Binding-site contacts:
Ligand atom C5 contacts residue ALA118 of chain 20.A at 3.6 Å (hydrophobic).
Ligand atom C4 contacts residue ALA118 of chain 20.A at 4.0 Å (hydrophobic).
Ligand atom O1B contacts residue ARG129 of chain 20.A at 3.9 Å.
Ligand atom O9 contacts residue GLN120 of chain 20.A at 3.5 Å (h-bond).
Ligand atom C8 contacts residue ALA118 of chain 20.A at 4.3 Å (hydrophobic).
Ligand atom N5 contacts residue ALA118 of chain 20.A at 2.8 Å (h-bond).
Ligand atom O9 contacts residue THR42 of chain 16.A at 4.0 Å.
Ligand atom C10 contacts residue ALA118 of chain 20.A at 3.8 Å (hydrophobic).
Ligand atom C10 contacts residue GLN65 of chain 16.A at 4.5 Å.
Ligand atom O1A contacts residue ARG129 of chain 20.A at 3.3 Å (salt-bridge).
Ligand atom C8 contacts residue GLN120 of chain 20.A at 4.1 Å.
Ligand atom C1 contacts residue ARG129 of chain 20.A at 4.0 Å.
Ligand atom O8 contacts residue TRP119 of chain 20.A at 3.8 Å.
Ligand atom C11 contacts residue ALA118 of chain 20.A at 3.9 Å (hydrophobic).
Ligand atom C10 contacts residue ALA64 of chain 16.A at 4.5 Å (hydrophobic).
Ligand atom C7 contacts residue ALA118 of chain 20.A at 3.6 Å (hydrophobic).
Ligand atom O8 contacts residue ALA118 of chain 20.A at 3.8 Å.
Ligand atom C11 contacts residue TRP119 of chain 20.A at 4.4 Å (hydrophobic).
Ligand atom C11 contacts residue GLN132 of chain 20.A at 4.3 Å.
Ligand atom C9 contacts residue TRP119 of chain 20.A at 4.3 Å (hydrophobic).
Ligand atom O1A contacts residue ALA118 of chain 20.A at 4.5 Å.
Ligand atom C11 contacts residue GLN65 of chain 16.A at 3.7 Å.
Ligand atom C6 contacts residue ALA118 of chain 20.A at 3.4 Å (hydrophobic).
Ligand atom O10 contacts residue ALA64 of chain 16.A at 3.8 Å.
Ligand atom O8 contacts residue GLN120 of chain 20.A at 2.8 Å (h-bond).
Ligand atom O10 contacts residue GLN65 of chain 16.A at 4.0 Å.

Sequence of chain 20.A:
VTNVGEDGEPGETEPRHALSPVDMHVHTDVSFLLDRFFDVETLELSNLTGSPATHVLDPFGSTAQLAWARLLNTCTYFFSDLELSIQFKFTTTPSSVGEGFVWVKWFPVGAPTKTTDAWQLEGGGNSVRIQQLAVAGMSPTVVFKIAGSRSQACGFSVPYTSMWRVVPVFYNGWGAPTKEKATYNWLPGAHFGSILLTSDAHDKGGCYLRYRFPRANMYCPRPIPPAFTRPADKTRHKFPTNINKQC

The protein below binds the small molecule below.
Small molecule (SMILES): CC(=O)N[C@H]1[C@H]([C@H](O)[C@H](O)CO)O[C@@](O[C@H]2[C@@H](O)[C@@H](CO)O[C@@H](O[C@H]3[C@H](O)[C@@H](O)[C@@H](O)O[C@@H]3CO)[C@@H]2O)(C(=O)O)C[C@@H]1O

Sequence of chain 16.A:
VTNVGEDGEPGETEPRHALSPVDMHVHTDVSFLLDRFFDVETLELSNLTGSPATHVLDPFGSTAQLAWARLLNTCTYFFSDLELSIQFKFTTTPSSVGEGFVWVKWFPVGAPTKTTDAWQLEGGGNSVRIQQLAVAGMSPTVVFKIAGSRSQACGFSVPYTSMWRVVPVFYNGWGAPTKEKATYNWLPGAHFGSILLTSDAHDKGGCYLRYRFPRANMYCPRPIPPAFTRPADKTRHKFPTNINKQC